Sequence of chain 1.C:
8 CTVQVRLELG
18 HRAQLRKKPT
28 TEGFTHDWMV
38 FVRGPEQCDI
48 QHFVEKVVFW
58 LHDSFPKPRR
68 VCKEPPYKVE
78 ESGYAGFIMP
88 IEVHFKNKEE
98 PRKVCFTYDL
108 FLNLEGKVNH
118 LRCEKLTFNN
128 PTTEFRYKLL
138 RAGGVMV

A small-molecule ligand and the protein it binds are described below.
Small molecule (SMILES): CC(=O)NCCCC[C@H](NC(=O)[C@@H](N)CCCN=C(N)N)C(=O)O

Binding-site contacts:
Ligand atom OXT contacts residue GLY83 of chain 1.C at 3.6 Å.
Ligand atom CD contacts residue ALA82 of chain 1.C at 3.9 Å (hydrophobic).
Ligand atom OXT contacts residue HIS59 of chain 1.C at 3.9 Å.
Ligand atom CH3 contacts residue PHE31 of chain 1.C at 3.6 Å (hydrophobic).
Ligand atom NH2 contacts residue GLY83 of chain 1.C at 3.3 Å.
Ligand atom CH3 contacts residue SER61 of chain 1.C at 3.8 Å.
Ligand atom OXT contacts residue PHE84 of chain 1.C at 3.4 Å.
Ligand atom OH contacts residue GLY80 of chain 1.C at 3.2 Å.
Ligand atom CH contacts residue PHE62 of chain 1.C at 3.7 Å (hydrophobic).
Ligand atom CH contacts residue SER61 of chain 1.C at 3.8 Å.
Ligand atom N contacts residue GLY83 of chain 1.C at 3.5 Å (h-bond).
Ligand atom CD contacts residue HIS59 of chain 1.C at 3.9 Å.
Ligand atom CG contacts residue ALA82 of chain 1.C at 3.5 Å (hydrophobic).
Ligand atom NZ contacts residue PHE62 of chain 1.C at 3.7 Å.
Ligand atom CH3 contacts residue PHE62 of chain 1.C at 3.7 Å (hydrophobic).
Ligand atom NH1 contacts residue ASP106 of chain 1.C at 3.1 Å (salt-bridge).
Ligand atom C contacts residue HIS59 of chain 1.C at 3.7 Å.
Ligand atom CD contacts residue TYR81 of chain 1.C at 3.8 Å (hydrophobic).
Ligand atom NH2 contacts residue PHE84 of chain 1.C at 2.9 Å (h-bond).
Ligand atom OH contacts residue ALA82 of chain 1.C at 3.4 Å (h-bond).
Ligand atom O contacts residue HIS59 of chain 1.C at 3.0 Å (h-bond).
Ligand atom NZ contacts residue SER61 of chain 1.C at 2.8 Å (h-bond).
Ligand atom N contacts residue GLY83 of chain 1.C at 2.9 Å (h-bond).
Ligand atom CE contacts residue SER61 of chain 1.C at 3.5 Å.
Ligand atom NH2 contacts residue ASP106 of chain 1.C at 2.6 Å (salt-bridge).
Ligand atom NH2 contacts residue ILE85 of chain 1.C at 3.7 Å.
Ligand atom CD contacts residue SER61 of chain 1.C at 3.8 Å.
Ligand atom CA contacts residue GLY83 of chain 1.C at 3.2 Å.
Ligand atom OH contacts residue TYR81 of chain 1.C at 2.8 Å (h-bond).
Ligand atom N contacts residue ALA82 of chain 1.C at 3.7 Å.
Ligand atom CZ contacts residue ASP106 of chain 1.C at 3.2 Å.
Ligand atom N contacts residue ALA82 of chain 1.C at 3.6 Å.
Ligand atom CG contacts residue GLY83 of chain 1.C at 3.8 Å.
Ligand atom CG contacts residue HIS59 of chain 1.C at 3.7 Å.
Ligand atom C contacts residue GLY83 of chain 1.C at 3.5 Å.
Ligand atom NH2 contacts residue LEU107 of chain 1.C at 3.8 Å.
Ligand atom CH contacts residue TYR81 of chain 1.C at 3.6 Å (hydrophobic).
Ligand atom CH3 contacts residue TYR81 of chain 1.C at 3.6 Å (hydrophobic).
Ligand atom CB contacts residue HIS59 of chain 1.C at 3.8 Å.
Ligand atom CE contacts residue ALA82 of chain 1.C at 3.8 Å (hydrophobic).